The protein below binds the small molecule below.
Small molecule (SMILES): CC(=O)N[C@@H]1[C@@H](O)[C@@H](O)[C@@H](CO)O[C@@H]1O

Sequence of chain 1.A:
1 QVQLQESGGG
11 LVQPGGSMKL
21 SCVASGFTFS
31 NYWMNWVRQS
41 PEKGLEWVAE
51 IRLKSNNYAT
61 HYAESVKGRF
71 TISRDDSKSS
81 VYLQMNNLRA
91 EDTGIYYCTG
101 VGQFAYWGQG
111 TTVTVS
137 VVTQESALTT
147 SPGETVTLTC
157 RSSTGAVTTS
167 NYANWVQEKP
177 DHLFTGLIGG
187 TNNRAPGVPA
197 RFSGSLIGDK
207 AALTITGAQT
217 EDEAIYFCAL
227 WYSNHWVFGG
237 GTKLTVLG

Binding-site contacts:
Ligand atom C5 contacts residue SER4 of chain 1.B at 2.9 Å.
Ligand atom O5 contacts residue PRO2 of chain 1.B at 3.2 Å (h-bond).
Ligand atom C2 contacts residue SER4 of chain 1.B at 2.7 Å.
Ligand atom C4 contacts residue SER4 of chain 1.B at 3.8 Å.
Ligand atom C6 contacts residue SER4 of chain 1.B at 3.9 Å.
Ligand atom C1 contacts residue ALA1 of chain 1.B at 4.3 Å (hydrophobic).
Ligand atom C1 contacts residue SER4 of chain 1.B at 1.4 Å.
Ligand atom C6 contacts residue ARG5 of chain 1.B at 3.5 Å.
Ligand atom O5 contacts residue SER4 of chain 1.B at 2.3 Å (h-bond).
Ligand atom O6 contacts residue ARG5 of chain 1.B at 4.4 Å.
Ligand atom O6 contacts residue TRP33 of chain 1.A at 3.8 Å.
Ligand atom C1 contacts residue PRO2 of chain 1.B at 3.7 Å (hydrophobic).
Ligand atom C7 contacts residue ALA1 of chain 1.B at 4.0 Å (hydrophobic).
Ligand atom C6 contacts residue ASP3 of chain 1.B at 3.4 Å.
Ligand atom C3 contacts residue SER4 of chain 1.B at 3.3 Å.
Ligand atom N2 contacts residue SER4 of chain 1.B at 3.3 Å (h-bond).
Ligand atom O6 contacts residue ASP3 of chain 1.B at 3.2 Å (salt-bridge).
Ligand atom O6 contacts residue SER4 of chain 1.B at 4.2 Å.
Ligand atom O5 contacts residue ASP3 of chain 1.B at 3.9 Å.
Ligand atom C7 contacts residue SER4 of chain 1.B at 4.5 Å.
Ligand atom O5 contacts residue ARG5 of chain 1.B at 4.0 Å.
Ligand atom O7 contacts residue ALA1 of chain 1.B at 3.5 Å (h-bond).
Ligand atom C5 contacts residue ARG5 of chain 1.B at 3.8 Å.

Sequence of chain 1.B:
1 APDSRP